Binding-site contacts:
Ligand atom O5 contacts residue ASN109 of chain 1.A at 2.3 Å (h-bond).
Ligand atom C7 contacts residue ASN109 of chain 1.A at 3.6 Å.
Ligand atom C1 contacts residue ASN109 of chain 1.A at 1.4 Å.
Ligand atom O7 contacts residue FUC3 of chain 1.J at 3.7 Å.
Ligand atom C3 contacts residue ASN109 of chain 1.A at 3.7 Å.
Ligand atom O5 contacts residue FUC3 of chain 1.J at 3.5 Å (h-bond).
Ligand atom O7 contacts residue NAG2 of chain 1.J at 3.4 Å.
Ligand atom C8 contacts residue TYR307 of chain 1.A at 3.3 Å (hydrophobic).
Ligand atom C8 contacts residue SER111 of chain 1.A at 3.9 Å.
Ligand atom O7 contacts residue ASN109 of chain 1.A at 3.9 Å.
Ligand atom N2 contacts residue FUC3 of chain 1.J at 4.3 Å.
Ligand atom C7 contacts residue FUC3 of chain 1.J at 4.2 Å.
Ligand atom C6 contacts residue GLU106 of chain 1.A at 4.0 Å.
Ligand atom C8 contacts residue NAG2 of chain 1.J at 3.9 Å.
Ligand atom C7 contacts residue NAG2 of chain 1.J at 4.0 Å.
Ligand atom O7 contacts residue NAG1 of chain 1.J at 3.3 Å.
Ligand atom C5 contacts residue FUC3 of chain 1.J at 4.5 Å.
Ligand atom C1 contacts residue SER111 of chain 1.A at 3.6 Å.
Ligand atom C4 contacts residue ASN109 of chain 1.A at 4.2 Å.
Ligand atom C2 contacts residue ASN109 of chain 1.A at 2.4 Å.
Ligand atom C7 contacts residue NAG1 of chain 1.J at 4.2 Å.
Ligand atom N2 contacts residue SER111 of chain 1.A at 3.1 Å (h-bond).
Ligand atom C2 contacts residue FUC3 of chain 1.J at 3.9 Å.
Ligand atom C7 contacts residue SER111 of chain 1.A at 4.0 Å.
Ligand atom C2 contacts residue SER111 of chain 1.A at 3.9 Å.
Ligand atom C5 contacts residue ASN109 of chain 1.A at 3.6 Å.
Ligand atom C1 contacts residue FUC3 of chain 1.J at 3.9 Å.
Ligand atom N2 contacts residue ASN109 of chain 1.A at 2.9 Å (h-bond).
Ligand atom C6 contacts residue FUC3 of chain 1.J at 4.4 Å.
Ligand atom O3 contacts residue NAG2 of chain 1.J at 3.8 Å.

Sequence of chain 1.A:
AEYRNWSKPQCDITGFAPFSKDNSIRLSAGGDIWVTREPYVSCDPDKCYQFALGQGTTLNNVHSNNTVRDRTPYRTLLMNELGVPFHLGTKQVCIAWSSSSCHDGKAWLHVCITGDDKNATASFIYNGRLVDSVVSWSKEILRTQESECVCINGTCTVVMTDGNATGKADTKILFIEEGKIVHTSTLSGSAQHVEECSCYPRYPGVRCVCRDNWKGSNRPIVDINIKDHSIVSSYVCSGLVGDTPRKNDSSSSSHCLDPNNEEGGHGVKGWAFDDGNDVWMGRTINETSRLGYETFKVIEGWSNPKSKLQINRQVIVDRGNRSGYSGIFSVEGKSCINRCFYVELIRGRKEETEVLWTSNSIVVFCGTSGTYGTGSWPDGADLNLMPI

A small-molecule ligand and the protein it binds are described below.
Small molecule (SMILES): CC(=O)N[C@H]1[C@H](O[C@H]2[C@H](O)[C@@H](NC(C)=O)CO[C@@H]2CO)O[C@H](CO)[C@@H](O)[C@@H]1O